Binding-site contacts:
Ligand atom C2 contacts residue 2AN1 of chain 1.ID at 4.2 Å.
Ligand atom N contacts residue 2AN1 of chain 1.ID at 3.4 Å.
Ligand atom C1 contacts residue 2AN1 of chain 1.ID at 4.0 Å.
Ligand atom O1 contacts residue 2AN1 of chain 1.ID at 3.0 Å.
Ligand atom C14 contacts residue LEU151 of chain 1.P at 3.3 Å (hydrophobic).
Ligand atom C15 contacts residue LEU151 of chain 1.P at 3.2 Å (hydrophobic).
Ligand atom C14 contacts residue 2AN1 of chain 1.ID at 3.4 Å.
Ligand atom C16 contacts residue LEU151 of chain 1.P at 4.5 Å (hydrophobic).
Ligand atom C12 contacts residue 2AN1 of chain 1.ID at 3.3 Å.
Ligand atom S contacts residue 2AN1 of chain 1.ID at 4.5 Å.
Ligand atom C11 contacts residue 2AN1 of chain 1.ID at 3.6 Å.
Ligand atom C16 contacts residue 2AN1 of chain 1.ID at 4.2 Å.
Ligand atom C13 contacts residue 2AN1 of chain 1.ID at 3.3 Å.

Sequence of chain 1.P:
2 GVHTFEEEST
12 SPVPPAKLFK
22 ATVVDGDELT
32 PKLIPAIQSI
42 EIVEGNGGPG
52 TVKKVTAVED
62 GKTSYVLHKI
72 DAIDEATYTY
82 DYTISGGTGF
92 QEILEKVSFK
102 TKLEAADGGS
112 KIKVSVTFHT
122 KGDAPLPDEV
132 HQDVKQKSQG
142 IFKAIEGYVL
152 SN

A protein and the small-molecule ligand that binds it are described below.
Small molecule (SMILES): O=S(=O)(O)c1cccc2cccc(Nc3ccccc3)c12